Sequence of chain 1.A:
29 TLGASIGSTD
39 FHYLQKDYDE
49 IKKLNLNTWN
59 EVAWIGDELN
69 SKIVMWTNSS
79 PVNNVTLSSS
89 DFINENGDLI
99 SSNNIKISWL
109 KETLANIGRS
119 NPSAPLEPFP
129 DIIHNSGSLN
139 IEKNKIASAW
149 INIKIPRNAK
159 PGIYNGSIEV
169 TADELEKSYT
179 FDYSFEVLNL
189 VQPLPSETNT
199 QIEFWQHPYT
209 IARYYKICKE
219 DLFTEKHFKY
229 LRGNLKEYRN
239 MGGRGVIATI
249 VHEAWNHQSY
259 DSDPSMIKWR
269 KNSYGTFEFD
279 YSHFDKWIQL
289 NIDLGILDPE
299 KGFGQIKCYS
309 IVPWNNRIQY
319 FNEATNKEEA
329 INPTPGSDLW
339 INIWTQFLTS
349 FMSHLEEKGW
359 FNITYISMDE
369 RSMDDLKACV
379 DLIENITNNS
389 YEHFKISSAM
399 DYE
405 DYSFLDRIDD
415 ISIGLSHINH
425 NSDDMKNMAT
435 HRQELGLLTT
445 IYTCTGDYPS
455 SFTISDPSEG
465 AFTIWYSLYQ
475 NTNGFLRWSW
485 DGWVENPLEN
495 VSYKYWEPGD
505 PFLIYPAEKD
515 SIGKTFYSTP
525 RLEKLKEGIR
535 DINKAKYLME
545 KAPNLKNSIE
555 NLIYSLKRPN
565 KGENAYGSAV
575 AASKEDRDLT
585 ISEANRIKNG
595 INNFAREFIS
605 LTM

Binding-site contacts:
Ligand atom N2 contacts residue GLU368 of chain 1.A at 3.5 Å (salt-bridge).
Ligand atom N2 contacts residue ASP367 of chain 1.A at 2.9 Å (salt-bridge).
Ligand atom O3 contacts residue ASP367 of chain 1.A at 2.7 Å (salt-bridge).
Ligand atom O3 contacts residue TRP312 of chain 1.A at 3.8 Å.
Ligand atom F2 contacts residue LEU480 of chain 1.A at 3.7 Å.
Ligand atom O1 contacts residue TYR446 of chain 1.A at 3.9 Å.
Ligand atom C8 contacts residue ALA397 of chain 1.A at 3.8 Å (hydrophobic).
Ligand atom O6 contacts residue ASP504 of chain 1.A at 2.5 Å (salt-bridge).
Ligand atom C6 contacts residue ASP504 of chain 1.A at 3.2 Å.
Ligand atom C1 contacts residue CYS448 of chain 1.A at 3.3 Å (hydrophobic).
Ligand atom O1 contacts residue GLU368 of chain 1.A at 2.4 Å (salt-bridge).
Ligand atom C2 contacts residue ASP367 of chain 1.A at 3.9 Å.
Ligand atom C8 contacts residue TRP203 of chain 1.A at 3.9 Å (hydrophobic).
Ligand atom C2 contacts residue GLU368 of chain 1.A at 3.6 Å.
Ligand atom F1 contacts residue ALA397 of chain 1.A at 2.9 Å.
Ligand atom C3 contacts residue ASP367 of chain 1.A at 3.7 Å.
Ligand atom F1 contacts residue ASP367 of chain 1.A at 2.5 Å.
Ligand atom C4 contacts residue GLN256 of chain 1.A at 3.5 Å.
Ligand atom C3 contacts residue TRP482 of chain 1.A at 3.8 Å (hydrophobic).
Ligand atom F1 contacts residue TRP203 of chain 1.A at 3.5 Å.
Ligand atom F2 contacts residue ALA397 of chain 1.A at 3.5 Å.
Ligand atom C7 contacts residue ASP367 of chain 1.A at 3.8 Å.
Ligand atom O6 contacts residue TRP482 of chain 1.A at 3.5 Å (h-bond).
Ligand atom O6 contacts residue CYS448 of chain 1.A at 3.5 Å.
Ligand atom C6 contacts residue TRP500 of chain 1.A at 3.6 Å (hydrophobic).
Ligand atom C6 contacts residue TRP482 of chain 1.A at 3.7 Å (hydrophobic).
Ligand atom O6 contacts residue THR449 of chain 1.A at 2.8 Å (h-bond).
Ligand atom C8 contacts residue LEU480 of chain 1.A at 3.9 Å (hydrophobic).
Ligand atom C5 contacts residue TRP482 of chain 1.A at 3.5 Å (hydrophobic).
Ligand atom F2 contacts residue TYR446 of chain 1.A at 3.1 Å.
Ligand atom O3 contacts residue GLN256 of chain 1.A at 3.1 Å (h-bond).
Ligand atom O4 contacts residue GLN256 of chain 1.A at 2.7 Å (h-bond).
Ligand atom O4 contacts residue TRP312 of chain 1.A at 3.8 Å.
Ligand atom C8 contacts residue ASP367 of chain 1.A at 3.7 Å.
Ligand atom C4 contacts residue TRP482 of chain 1.A at 3.7 Å (hydrophobic).
Ligand atom O1 contacts residue CYS448 of chain 1.A at 3.0 Å (h-bond).
Ligand atom O7 contacts residue TRP482 of chain 1.A at 3.4 Å.
Ligand atom C1 contacts residue GLU368 of chain 1.A at 3.5 Å.
Ligand atom O5 contacts residue CYS448 of chain 1.A at 3.4 Å.
Ligand atom C6 contacts residue THR449 of chain 1.A at 3.8 Å.

The small molecule below binds the protein below.
Small molecule (SMILES): O=C(N[C@@H]1[C@@H](O)[C@@H](O)[C@@H](CO)O[C@H]1O)C(F)F